A small-molecule ligand and the protein it binds are described below.
Small molecule (SMILES): CC(=O)N[C@@H]1[C@@H](O)[C@H](O)[C@@H](CO)O[C@H]1O

Sequence of chain 1.B:
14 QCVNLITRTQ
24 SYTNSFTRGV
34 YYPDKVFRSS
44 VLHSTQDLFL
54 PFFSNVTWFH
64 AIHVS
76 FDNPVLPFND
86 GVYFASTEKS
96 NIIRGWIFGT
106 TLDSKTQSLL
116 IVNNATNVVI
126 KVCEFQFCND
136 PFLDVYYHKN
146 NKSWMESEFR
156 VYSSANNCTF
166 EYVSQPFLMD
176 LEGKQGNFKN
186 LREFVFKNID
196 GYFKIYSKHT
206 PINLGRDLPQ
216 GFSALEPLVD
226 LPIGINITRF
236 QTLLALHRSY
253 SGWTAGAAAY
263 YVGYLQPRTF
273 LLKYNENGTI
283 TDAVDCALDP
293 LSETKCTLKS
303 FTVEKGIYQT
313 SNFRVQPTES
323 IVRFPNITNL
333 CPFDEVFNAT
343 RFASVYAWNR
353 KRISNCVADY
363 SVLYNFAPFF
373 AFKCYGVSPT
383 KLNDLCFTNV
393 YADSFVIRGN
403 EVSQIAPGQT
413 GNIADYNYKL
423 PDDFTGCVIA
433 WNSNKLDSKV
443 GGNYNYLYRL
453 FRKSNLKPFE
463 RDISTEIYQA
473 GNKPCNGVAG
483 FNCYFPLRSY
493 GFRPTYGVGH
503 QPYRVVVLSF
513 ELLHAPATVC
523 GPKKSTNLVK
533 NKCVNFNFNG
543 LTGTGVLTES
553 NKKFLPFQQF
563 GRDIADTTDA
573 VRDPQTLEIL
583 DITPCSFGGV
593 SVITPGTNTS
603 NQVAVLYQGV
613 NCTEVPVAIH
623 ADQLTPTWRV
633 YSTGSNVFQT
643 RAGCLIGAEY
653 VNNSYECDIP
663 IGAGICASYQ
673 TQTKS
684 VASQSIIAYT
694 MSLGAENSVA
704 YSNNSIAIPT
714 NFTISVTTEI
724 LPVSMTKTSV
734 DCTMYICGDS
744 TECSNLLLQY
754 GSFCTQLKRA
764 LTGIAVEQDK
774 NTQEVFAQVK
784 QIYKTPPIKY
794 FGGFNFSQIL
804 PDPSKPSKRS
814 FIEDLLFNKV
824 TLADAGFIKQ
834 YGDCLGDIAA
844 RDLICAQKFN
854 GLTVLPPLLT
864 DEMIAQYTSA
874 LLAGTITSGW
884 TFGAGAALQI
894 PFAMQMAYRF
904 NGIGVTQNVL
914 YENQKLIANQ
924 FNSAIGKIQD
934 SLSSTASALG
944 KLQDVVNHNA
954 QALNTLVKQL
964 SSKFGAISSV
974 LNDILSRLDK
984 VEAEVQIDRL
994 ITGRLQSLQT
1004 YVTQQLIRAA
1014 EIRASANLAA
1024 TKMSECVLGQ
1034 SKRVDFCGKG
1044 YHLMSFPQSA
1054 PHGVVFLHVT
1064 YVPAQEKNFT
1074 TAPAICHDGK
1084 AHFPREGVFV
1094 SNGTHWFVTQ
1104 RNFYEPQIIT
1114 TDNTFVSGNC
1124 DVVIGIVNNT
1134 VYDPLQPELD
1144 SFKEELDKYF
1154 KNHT

Binding-site contacts:
Ligand atom C1 contacts residue ASN328 of chain 1.B at 1.5 Å.
Ligand atom C3 contacts residue ASN328 of chain 1.B at 3.8 Å.
Ligand atom C2 contacts residue ASN328 of chain 1.B at 2.5 Å.
Ligand atom N2 contacts residue ASN328 of chain 1.B at 3.0 Å (h-bond).
Ligand atom N2 contacts residue GLN577 of chain 1.B at 3.6 Å.
Ligand atom O5 contacts residue ASN328 of chain 1.B at 2.4 Å (h-bond).
Ligand atom C5 contacts residue ASN328 of chain 1.B at 3.7 Å.
Ligand atom C7 contacts residue GLN577 of chain 1.B at 3.6 Å.
Ligand atom C1 contacts residue GLN577 of chain 1.B at 3.9 Å.
Ligand atom C7 contacts residue ASN328 of chain 1.B at 4.2 Å.
Ligand atom C4 contacts residue ASN328 of chain 1.B at 4.2 Å.
Ligand atom O7 contacts residue GLN577 of chain 1.B at 4.4 Å.
Ligand atom C8 contacts residue THR578 of chain 1.B at 4.0 Å.
Ligand atom C8 contacts residue GLN577 of chain 1.B at 3.2 Å.